Sequence of chain 1.A:
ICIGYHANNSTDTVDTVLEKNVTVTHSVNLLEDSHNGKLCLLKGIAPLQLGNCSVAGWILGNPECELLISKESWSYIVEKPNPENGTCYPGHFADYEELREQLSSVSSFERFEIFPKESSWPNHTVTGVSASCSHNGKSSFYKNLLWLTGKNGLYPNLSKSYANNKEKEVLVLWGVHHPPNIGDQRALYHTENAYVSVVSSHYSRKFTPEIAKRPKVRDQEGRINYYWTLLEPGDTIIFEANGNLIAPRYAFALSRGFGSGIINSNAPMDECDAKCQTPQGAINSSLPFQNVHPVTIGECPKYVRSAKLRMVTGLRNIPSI

This small molecule binds to this protein.
Small molecule (SMILES): CC(=O)N[C@@H]1[C@@H](O)[C@H](O)[C@@H](CO)O[C@H]1O

Binding-site contacts:
Ligand atom N2 contacts residue ASN290 of chain 1.A at 3.5 Å (h-bond).
Ligand atom C8 contacts residue ASN290 of chain 1.A at 3.5 Å.
Ligand atom C7 contacts residue ASN290 of chain 1.A at 3.7 Å.
Ligand atom C5 contacts residue ASN290 of chain 1.A at 3.2 Å.
Ligand atom C7 contacts residue GLU38 of chain 1.A at 4.5 Å.
Ligand atom C3 contacts residue ASN290 of chain 1.A at 3.6 Å.
Ligand atom O6 contacts residue ASN290 of chain 1.A at 2.7 Å (h-bond).
Ligand atom O7 contacts residue GLU38 of chain 1.A at 3.5 Å (salt-bridge).
Ligand atom C4 contacts residue ASN290 of chain 1.A at 3.5 Å.
Ligand atom O5 contacts residue ASN290 of chain 1.A at 2.5 Å (h-bond).
Ligand atom C1 contacts residue ASN290 of chain 1.A at 1.4 Å.
Ligand atom C2 contacts residue ASN290 of chain 1.A at 2.5 Å.
Ligand atom C6 contacts residue ASN290 of chain 1.A at 3.4 Å.
Ligand atom O7 contacts residue ASN290 of chain 1.A at 4.3 Å.